A protein and the small-molecule ligand that binds it are described below.
Small molecule (SMILES): CC(C)Cn1nc(-c2ccc(O)cc2O)c2cccc(C(F)(F)F)c21

Binding-site contacts:
Ligand atom F01 contacts residue GLY219 of chain 1.A at 3.1 Å.
Ligand atom C14 contacts residue LEU44 of chain 1.A at 3.9 Å (hydrophobic).
Ligand atom F01 contacts residue HIS222 of chain 1.A at 4.2 Å.
Ligand atom O02 contacts residue LEU89 of chain 1.A at 3.9 Å.
Ligand atom C17 contacts residue LEU85 of chain 1.A at 3.4 Å (hydrophobic).
Ligand atom C10 contacts residue LEU44 of chain 1.A at 3.6 Å (hydrophobic).
Ligand atom C07 contacts residue HIS222 of chain 1.A at 3.8 Å.
Ligand atom C09 contacts residue LEU44 of chain 1.A at 4.0 Å (hydrophobic).
Ligand atom C03 contacts residue ILE122 of chain 1.A at 3.4 Å (hydrophobic).
Ligand atom C10 contacts residue ALA48 of chain 1.A at 4.0 Å (hydrophobic).
Ligand atom C02 contacts residue MET119 of chain 1.A at 3.6 Å (hydrophobic).
Ligand atom C15 contacts residue GLU51 of chain 1.A at 3.3 Å.
Ligand atom C18 contacts residue PHE102 of chain 1.A at 4.0 Å (hydrophobic).
Ligand atom O01 contacts residue LEU85 of chain 1.A at 3.9 Å.
Ligand atom F02 contacts residue MET119 of chain 1.A at 3.8 Å.
Ligand atom F03 contacts residue LEU223 of chain 1.A at 3.6 Å.
Ligand atom O02 contacts residue MET86 of chain 1.A at 3.4 Å.
Ligand atom C01 contacts residue PHE123 of chain 1.A at 3.8 Å (hydrophobic).
Ligand atom C01 contacts residue PHE102 of chain 1.A at 3.4 Å (hydrophobic).
Ligand atom C16 contacts residue LEU85 of chain 1.A at 4.0 Å (hydrophobic).
Ligand atom F03 contacts residue HIS222 of chain 1.A at 3.4 Å.
Ligand atom O01 contacts residue ARG92 of chain 1.A at 2.6 Å (salt-bridge).
Ligand atom C01 contacts residue LEU44 of chain 1.A at 3.8 Å (hydrophobic).
Ligand atom F03 contacts residue MET226 of chain 1.A at 3.7 Å.
Ligand atom C16 contacts residue GLU51 of chain 1.A at 3.3 Å.
Ligand atom F02 contacts residue HIS222 of chain 1.A at 3.0 Å.
Ligand atom C17 contacts residue LEU89 of chain 1.A at 4.0 Å (hydrophobic).
Ligand atom C04 contacts residue MET86 of chain 1.A at 3.8 Å (hydrophobic).
Ligand atom C16 contacts residue ARG92 of chain 1.A at 3.7 Å.
Ligand atom F02 contacts residue MET41 of chain 1.A at 4.0 Å.
Ligand atom C14 contacts residue PHE102 of chain 1.A at 4.2 Å (hydrophobic).
Ligand atom F03 contacts residue GLY219 of chain 1.A at 3.9 Å.
Ligand atom N02 contacts residue PHE102 of chain 1.A at 4.1 Å.
Ligand atom C07 contacts residue GLY219 of chain 1.A at 4.1 Å.
Ligand atom O01 contacts residue GLU51 of chain 1.A at 2.5 Å (salt-bridge).
Ligand atom C15 contacts residue LEU47 of chain 1.A at 3.9 Å (hydrophobic).
Ligand atom C18 contacts residue LEU85 of chain 1.A at 4.1 Å (hydrophobic).
Ligand atom C03 contacts residue PHE123 of chain 1.A at 4.0 Å (hydrophobic).
Ligand atom C13 contacts residue PHE102 of chain 1.A at 4.0 Å (hydrophobic).
Ligand atom C03 contacts residue MET119 of chain 1.A at 3.3 Å (hydrophobic).

Sequence of chain 1.A:
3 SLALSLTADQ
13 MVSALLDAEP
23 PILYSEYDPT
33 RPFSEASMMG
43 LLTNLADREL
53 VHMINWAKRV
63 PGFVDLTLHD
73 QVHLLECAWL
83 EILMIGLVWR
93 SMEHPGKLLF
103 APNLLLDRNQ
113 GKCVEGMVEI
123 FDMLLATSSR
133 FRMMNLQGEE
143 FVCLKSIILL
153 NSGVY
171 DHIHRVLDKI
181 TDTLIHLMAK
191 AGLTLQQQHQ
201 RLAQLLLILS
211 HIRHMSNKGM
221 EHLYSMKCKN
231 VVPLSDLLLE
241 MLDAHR